Binding-site contacts:
Ligand atom O7 contacts residue ASN32 of chain 2.A at 4.0 Å.
Ligand atom O5 contacts residue ALA33 of chain 2.A at 4.2 Å.
Ligand atom C3 contacts residue ASN32 of chain 2.A at 3.8 Å.
Ligand atom O5 contacts residue PG41 of chain 2.J at 3.9 Å.
Ligand atom C4 contacts residue ASN32 of chain 2.A at 4.2 Å.
Ligand atom O7 contacts residue PG41 of chain 2.J at 3.3 Å.
Ligand atom C6 contacts residue THR312 of chain 2.A at 4.2 Å.
Ligand atom O6 contacts residue THR312 of chain 2.A at 4.3 Å.
Ligand atom C7 contacts residue ASN32 of chain 2.A at 3.6 Å.
Ligand atom O6 contacts residue PEG1 of chain 2.W at 2.5 Å (h-bond).
Ligand atom N2 contacts residue ASN32 of chain 2.A at 2.9 Å (h-bond).
Ligand atom C4 contacts residue PEG1 of chain 2.W at 4.3 Å.
Ligand atom O6 contacts residue LEU52 of chain 2.B at 3.2 Å.
Ligand atom C6 contacts residue LEU52 of chain 2.B at 4.1 Å (hydrophobic).
Ligand atom C2 contacts residue ASN32 of chain 2.A at 2.5 Å.
Ligand atom C1 contacts residue PG41 of chain 2.J at 3.7 Å.
Ligand atom N2 contacts residue PG41 of chain 2.J at 4.4 Å.
Ligand atom C7 contacts residue PG41 of chain 2.J at 4.0 Å.
Ligand atom C5 contacts residue THR34 of chain 2.A at 4.5 Å.
Ligand atom C1 contacts residue ASN32 of chain 2.A at 1.4 Å.
Ligand atom C8 contacts residue PG41 of chain 2.J at 4.4 Å.
Ligand atom O5 contacts residue PEG1 of chain 2.W at 3.9 Å.
Ligand atom C5 contacts residue PEG1 of chain 2.W at 4.2 Å.
Ligand atom O5 contacts residue ASN32 of chain 2.A at 2.4 Å (h-bond).
Ligand atom C1 contacts residue THR312 of chain 2.A at 3.6 Å.
Ligand atom C6 contacts residue THR34 of chain 2.A at 4.0 Å.
Ligand atom C6 contacts residue PEG1 of chain 2.W at 3.8 Å.
Ligand atom O7 contacts residue PEG1 of chain 2.W at 3.2 Å (h-bond).
Ligand atom C5 contacts residue ASN32 of chain 2.A at 3.7 Å.
Ligand atom C1 contacts residue ALA33 of chain 2.A at 4.1 Å (hydrophobic).
Ligand atom O5 contacts residue THR312 of chain 2.A at 3.2 Å (h-bond).
Ligand atom C7 contacts residue PEG1 of chain 2.W at 4.4 Å.
Ligand atom C2 contacts residue PG41 of chain 2.J at 4.0 Å.
Ligand atom C5 contacts residue THR312 of chain 2.A at 4.4 Å.

This small molecule binds to this protein.
Small molecule (SMILES): CC(=O)N[C@@H]1[C@@H](O)[C@H](O)[C@@H](CO)O[C@H]1O

Sequence of chain 2.B:
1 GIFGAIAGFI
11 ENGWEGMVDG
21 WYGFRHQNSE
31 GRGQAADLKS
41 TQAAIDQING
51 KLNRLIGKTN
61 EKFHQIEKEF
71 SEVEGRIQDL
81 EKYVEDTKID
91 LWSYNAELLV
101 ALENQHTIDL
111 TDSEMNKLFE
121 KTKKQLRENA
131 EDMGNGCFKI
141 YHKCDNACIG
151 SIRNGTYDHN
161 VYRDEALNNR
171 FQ

Sequence of chain 2.A:
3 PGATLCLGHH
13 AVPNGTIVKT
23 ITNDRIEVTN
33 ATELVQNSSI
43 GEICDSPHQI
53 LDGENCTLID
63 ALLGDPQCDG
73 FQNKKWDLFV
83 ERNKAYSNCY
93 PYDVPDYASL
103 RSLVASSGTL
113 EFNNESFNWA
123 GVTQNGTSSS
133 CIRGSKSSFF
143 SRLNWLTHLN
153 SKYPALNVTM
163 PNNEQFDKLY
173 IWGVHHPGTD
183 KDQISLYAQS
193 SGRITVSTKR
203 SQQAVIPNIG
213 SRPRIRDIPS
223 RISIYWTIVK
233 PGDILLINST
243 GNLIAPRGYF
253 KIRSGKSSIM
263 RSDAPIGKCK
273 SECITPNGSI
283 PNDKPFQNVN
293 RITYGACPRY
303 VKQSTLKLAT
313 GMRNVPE